The protein below binds the small molecule below.
Small molecule (SMILES): CC(=O)N[C@@H]1[C@@H](O)[C@H](O)[C@@H](CO)O[C@H]1O

Binding-site contacts:
Ligand atom C3 contacts residue ASN449 of chain 1.A at 3.7 Å.
Ligand atom C8 contacts residue HIS509 of chain 1.A at 3.6 Å.
Ligand atom C6 contacts residue ASN401 of chain 1.A at 3.5 Å.
Ligand atom C5 contacts residue TRP425 of chain 1.A at 4.1 Å (hydrophobic).
Ligand atom O7 contacts residue ASN449 of chain 1.A at 3.3 Å (h-bond).
Ligand atom C7 contacts residue ASN449 of chain 1.A at 3.4 Å.
Ligand atom C5 contacts residue ASN449 of chain 1.A at 3.6 Å.
Ligand atom C6 contacts residue TRP425 of chain 1.A at 4.1 Å (hydrophobic).
Ligand atom C6 contacts residue ARG403 of chain 1.A at 4.1 Å.
Ligand atom O6 contacts residue TRP425 of chain 1.A at 3.4 Å (h-bond).
Ligand atom O7 contacts residue TRP425 of chain 1.A at 3.3 Å.
Ligand atom C3 contacts residue TRP425 of chain 1.A at 4.5 Å (hydrophobic).
Ligand atom O5 contacts residue ASN449 of chain 1.A at 2.3 Å (h-bond).
Ligand atom C2 contacts residue TRP425 of chain 1.A at 4.1 Å (hydrophobic).
Ligand atom O6 contacts residue ASN401 of chain 1.A at 3.6 Å (h-bond).
Ligand atom C4 contacts residue TRP425 of chain 1.A at 4.0 Å (hydrophobic).
Ligand atom C1 contacts residue TRP425 of chain 1.A at 4.1 Å (hydrophobic).
Ligand atom O6 contacts residue ARG403 of chain 1.A at 3.2 Å.
Ligand atom C4 contacts residue ASN449 of chain 1.A at 4.1 Å.
Ligand atom N2 contacts residue ASN449 of chain 1.A at 2.8 Å (h-bond).
Ligand atom C5 contacts residue ARG403 of chain 1.A at 4.2 Å.
Ligand atom C7 contacts residue TRP425 of chain 1.A at 4.4 Å (hydrophobic).
Ligand atom O3 contacts residue GLU488 of chain 1.A at 3.9 Å.
Ligand atom C1 contacts residue ASN449 of chain 1.A at 1.4 Å.
Ligand atom C2 contacts residue ASN449 of chain 1.A at 2.3 Å.
Ligand atom O5 contacts residue TRP425 of chain 1.A at 3.7 Å.
Ligand atom O3 contacts residue TRP425 of chain 1.A at 4.4 Å.

Sequence of chain 1.A:
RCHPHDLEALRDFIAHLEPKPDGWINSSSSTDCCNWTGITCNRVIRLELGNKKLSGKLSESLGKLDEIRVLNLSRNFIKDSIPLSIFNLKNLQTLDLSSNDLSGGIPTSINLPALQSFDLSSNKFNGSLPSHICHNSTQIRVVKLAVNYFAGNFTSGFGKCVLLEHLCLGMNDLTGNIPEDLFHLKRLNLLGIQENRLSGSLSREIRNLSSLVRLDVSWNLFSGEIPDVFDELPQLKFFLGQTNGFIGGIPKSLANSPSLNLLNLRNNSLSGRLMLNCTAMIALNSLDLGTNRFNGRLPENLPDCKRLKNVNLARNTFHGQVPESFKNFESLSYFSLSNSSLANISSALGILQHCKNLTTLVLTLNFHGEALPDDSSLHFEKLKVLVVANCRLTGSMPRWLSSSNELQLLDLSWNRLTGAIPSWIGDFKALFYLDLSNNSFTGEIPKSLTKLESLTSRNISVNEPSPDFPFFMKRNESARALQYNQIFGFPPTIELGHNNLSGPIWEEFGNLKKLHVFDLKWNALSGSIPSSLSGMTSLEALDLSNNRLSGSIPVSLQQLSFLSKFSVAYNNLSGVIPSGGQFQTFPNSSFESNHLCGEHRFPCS